Binding-site contacts:
Ligand atom CAA contacts residue LEU215 of chain 1.B at 3.8 Å (hydrophobic).
Ligand atom CAK contacts residue LEU136 of chain 1.B at 4.3 Å (hydrophobic).
Ligand atom OAN contacts residue PHE156 of chain 1.B at 4.3 Å.
Ligand atom OAN contacts residue GLU405 of chain 1.B at 4.0 Å.
Ligand atom OAC contacts residue HIS101 of chain 1.B at 4.3 Å.
Ligand atom CAL contacts residue LEU136 of chain 1.B at 4.0 Å (hydrophobic).
Ligand atom CAK contacts residue HIS38 of chain 1.B at 4.4 Å.
Ligand atom CAB contacts residue SER158 of chain 1.B at 3.5 Å.
Ligand atom CAB contacts residue LEU136 of chain 1.B at 3.8 Å (hydrophobic).
Ligand atom CAD contacts residue U2F1 of chain 1.G at 3.9 Å.
Ligand atom CAA contacts residue PRO203 of chain 1.B at 3.8 Å (hydrophobic).
Ligand atom CAJ contacts residue PHE137 of chain 1.B at 4.5 Å (hydrophobic).
Ligand atom CAF contacts residue HIS38 of chain 1.B at 4.1 Å.
Ligand atom CAE contacts residue PHE137 of chain 1.B at 4.2 Å (hydrophobic).
Ligand atom OAM contacts residue PRO203 of chain 1.B at 4.1 Å.
Ligand atom OAM contacts residue GLU102 of chain 1.B at 4.4 Å.
Ligand atom CAK contacts residue GLU405 of chain 1.B at 4.3 Å.
Ligand atom CAG contacts residue HIS101 of chain 1.B at 4.2 Å.
Ligand atom CAH contacts residue U2F1 of chain 1.G at 4.2 Å.
Ligand atom OAM contacts residue VAL201 of chain 1.B at 4.0 Å.
Ligand atom CAJ contacts residue ALA404 of chain 1.B at 4.1 Å (hydrophobic).
Ligand atom CAJ contacts residue GLU102 of chain 1.B at 3.9 Å.
Ligand atom CAQ contacts residue HIS38 of chain 1.B at 4.4 Å.
Ligand atom CAS contacts residue LEU136 of chain 1.B at 3.9 Å (hydrophobic).
Ligand atom CAS contacts residue GLU405 of chain 1.B at 4.0 Å.
Ligand atom OAN contacts residue SER158 of chain 1.B at 3.4 Å.
Ligand atom CAP contacts residue U2F1 of chain 1.G at 4.2 Å.
Ligand atom CAB contacts residue PHE156 of chain 1.B at 4.0 Å (hydrophobic).
Ligand atom CAA contacts residue VAL201 of chain 1.B at 4.3 Å (hydrophobic).
Ligand atom CAK contacts residue U2F1 of chain 1.G at 4.3 Å.
Ligand atom CAL contacts residue GLU405 of chain 1.B at 4.1 Å.
Ligand atom CAP contacts residue HIS38 of chain 1.B at 3.5 Å.
Ligand atom CAQ contacts residue ALA404 of chain 1.B at 4.3 Å (hydrophobic).
Ligand atom CAD contacts residue HIS38 of chain 1.B at 3.4 Å.
Ligand atom CAQ contacts residue PHE137 of chain 1.B at 4.4 Å (hydrophobic).
Ligand atom CAB contacts residue THR157 of chain 1.B at 3.7 Å.
Ligand atom OAN contacts residue LEU136 of chain 1.B at 4.2 Å.
Ligand atom CAH contacts residue HIS38 of chain 1.B at 3.2 Å.
Ligand atom CAE contacts residue HIS38 of chain 1.B at 3.6 Å.
Ligand atom CAR contacts residue LEU136 of chain 1.B at 4.4 Å (hydrophobic).

The small molecule below binds the protein below.
Small molecule (SMILES): COc1cc(/C=C/c2ccc(O)cc2)cc(OC)c1

Sequence of chain 1.B:
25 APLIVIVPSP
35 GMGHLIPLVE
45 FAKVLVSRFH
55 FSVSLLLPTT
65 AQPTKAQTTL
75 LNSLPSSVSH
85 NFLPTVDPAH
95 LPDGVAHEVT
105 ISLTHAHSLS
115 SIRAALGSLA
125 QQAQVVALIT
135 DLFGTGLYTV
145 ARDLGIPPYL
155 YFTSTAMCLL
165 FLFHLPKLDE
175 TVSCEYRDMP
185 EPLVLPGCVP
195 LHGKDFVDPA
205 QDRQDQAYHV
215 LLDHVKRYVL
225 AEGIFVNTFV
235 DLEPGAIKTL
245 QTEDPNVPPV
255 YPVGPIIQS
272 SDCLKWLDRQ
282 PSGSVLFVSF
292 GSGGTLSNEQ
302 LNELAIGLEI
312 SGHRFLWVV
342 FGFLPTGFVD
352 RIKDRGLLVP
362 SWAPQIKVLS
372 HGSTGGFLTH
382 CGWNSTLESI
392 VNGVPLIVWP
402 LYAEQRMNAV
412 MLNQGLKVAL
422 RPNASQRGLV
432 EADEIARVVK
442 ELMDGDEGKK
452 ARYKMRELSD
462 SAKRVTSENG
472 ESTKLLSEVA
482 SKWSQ